Sequence of chain 3.E:
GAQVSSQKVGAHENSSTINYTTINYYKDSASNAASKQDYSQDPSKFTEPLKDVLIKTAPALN

Binding-site contacts:
Ligand atom C contacts residue VAL4 of chain 3.E at 3.6 Å (hydrophobic).
Ligand atom CA contacts residue ALA2 of chain 3.E at 3.5 Å (hydrophobic).
Ligand atom C contacts residue VAL4 of chain 3.E at 4.0 Å (hydrophobic).
Ligand atom O contacts residue VAL4 of chain 3.E at 3.8 Å.
Ligand atom CA contacts residue VAL4 of chain 3.E at 4.0 Å (hydrophobic).
Ligand atom C contacts residue GLN3 of chain 3.E at 3.9 Å.
Ligand atom CG2 contacts residue ALA2 of chain 3.E at 4.0 Å (hydrophobic).
Ligand atom C contacts residue ALA2 of chain 3.E at 4.3 Å (hydrophobic).
Ligand atom O contacts residue VAL4 of chain 3.E at 2.9 Å (h-bond).
Ligand atom O contacts residue SER6 of chain 3.E at 4.1 Å.
Ligand atom CG2 contacts residue GLN3 of chain 3.E at 3.4 Å.
Ligand atom O contacts residue SER5 of chain 3.E at 3.8 Å.
Ligand atom N contacts residue ALA2 of chain 3.E at 3.0 Å (h-bond).
Ligand atom OE1 contacts residue ASN25 of chain 3.E at 4.4 Å.
Ligand atom C contacts residue ALA2 of chain 3.E at 3.7 Å (hydrophobic).
Ligand atom OE1 contacts residue VAL4 of chain 3.E at 3.5 Å.
Ligand atom CG1 contacts residue GLN3 of chain 3.E at 4.1 Å.
Ligand atom OG contacts residue GLN3 of chain 3.E at 3.3 Å (h-bond).
Ligand atom C contacts residue VAL4 of chain 3.E at 4.2 Å (hydrophobic).
Ligand atom CG2 contacts residue VAL4 of chain 3.E at 3.8 Å (hydrophobic).
Ligand atom CD contacts residue VAL4 of chain 3.E at 3.8 Å (hydrophobic).
Ligand atom CG2 contacts residue SER5 of chain 3.E at 3.7 Å.
Ligand atom CA contacts residue VAL4 of chain 3.E at 3.5 Å (hydrophobic).
Ligand atom CA contacts residue ALA2 of chain 3.E at 4.0 Å (hydrophobic).
Ligand atom CB contacts residue VAL4 of chain 3.E at 4.3 Å (hydrophobic).
Ligand atom OE2 contacts residue VAL4 of chain 3.E at 3.6 Å.
Ligand atom CB contacts residue ALA2 of chain 3.E at 4.3 Å (hydrophobic).
Ligand atom CA contacts residue GLN3 of chain 3.E at 4.2 Å.
Ligand atom O contacts residue GLN3 of chain 3.E at 3.1 Å (h-bond).
Ligand atom O contacts residue ALA2 of chain 3.E at 3.9 Å.
Ligand atom CB contacts residue ALA2 of chain 3.E at 3.4 Å (hydrophobic).
Ligand atom CB contacts residue VAL4 of chain 3.E at 4.5 Å (hydrophobic).
Ligand atom CB contacts residue GLN3 of chain 3.E at 4.4 Å.
Ligand atom N contacts residue VAL4 of chain 3.E at 3.0 Å (h-bond).
Ligand atom CB contacts residue GLN3 of chain 3.E at 3.4 Å.

This small molecule binds to this protein.
Small molecule (SMILES): CC[C@H](C)[C@H](N)C(=O)N[C@@H](CO)C(=O)N[C@@H](CCC(=O)O)C(=O)N[C@H](C=O)C(C)C